Sequence of chain 1.A:
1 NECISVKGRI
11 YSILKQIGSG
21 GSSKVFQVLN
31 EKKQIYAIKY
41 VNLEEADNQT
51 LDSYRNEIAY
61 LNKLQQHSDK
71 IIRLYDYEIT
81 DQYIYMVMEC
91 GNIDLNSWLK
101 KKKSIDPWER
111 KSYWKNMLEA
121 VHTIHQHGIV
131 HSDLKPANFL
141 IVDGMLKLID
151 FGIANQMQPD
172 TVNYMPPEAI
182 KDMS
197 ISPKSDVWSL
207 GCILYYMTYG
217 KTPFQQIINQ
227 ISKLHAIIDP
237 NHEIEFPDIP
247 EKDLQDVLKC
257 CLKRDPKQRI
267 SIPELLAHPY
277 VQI

Binding-site contacts:
Ligand atom O18 contacts residue ILE93 of chain 1.A at 3.3 Å.
Ligand atom C20 contacts residue ILE17 of chain 1.A at 3.7 Å (hydrophobic).
Ligand atom N11 contacts residue GLU89 of chain 1.A at 2.8 Å (salt-bridge).
Ligand atom C16 contacts residue ASP94 of chain 1.A at 3.6 Å.
Ligand atom C15 contacts residue LEU140 of chain 1.A at 3.5 Å (hydrophobic).
Ligand atom C23 contacts residue TPO161 of chain 1.A at 3.1 Å.
Ligand atom C14 contacts residue LEU140 of chain 1.A at 3.5 Å (hydrophobic).
Ligand atom C35 contacts residue LYS39 of chain 1.A at 3.6 Å.
Ligand atom C09 contacts residue MET88 of chain 1.A at 3.7 Å (hydrophobic).
Ligand atom O18 contacts residue ASP94 of chain 1.A at 3.7 Å.
Ligand atom C34 contacts residue GLN156 of chain 1.A at 3.6 Å.
Ligand atom C21 contacts residue TPO161 of chain 1.A at 3.3 Å.
Ligand atom C13 contacts residue LEU140 of chain 1.A at 3.5 Å (hydrophobic).
Ligand atom C25 contacts residue TPO161 of chain 1.A at 3.5 Å.
Ligand atom CL contacts residue MET157 of chain 1.A at 3.4 Å.
Ligand atom C10 contacts residue ALA37 of chain 1.A at 3.5 Å (hydrophobic).
Ligand atom N11 contacts residue ILE72 of chain 1.A at 3.7 Å.
Ligand atom C14 contacts residue ILE17 of chain 1.A at 3.7 Å (hydrophobic).
Ligand atom N12 contacts residue GLY91 of chain 1.A at 3.0 Å (h-bond).
Ligand atom C24 contacts residue TPO161 of chain 1.A at 3.4 Å.
Ligand atom C26 contacts residue GLY91 of chain 1.A at 3.5 Å.
Ligand atom C08 contacts residue ILE149 of chain 1.A at 3.7 Å (hydrophobic).
Ligand atom C09 contacts residue ILE72 of chain 1.A at 3.4 Å (hydrophobic).
Ligand atom C27 contacts residue GLY91 of chain 1.A at 3.4 Å.
Ligand atom C01 contacts residue PRO159 of chain 1.A at 3.7 Å (hydrophobic).
Ligand atom CL contacts residue LYS39 of chain 1.A at 3.3 Å.
Ligand atom O06 contacts residue LYS39 of chain 1.A at 2.8 Å (salt-bridge).
Ligand atom N12 contacts residue LEU140 of chain 1.A at 3.1 Å.
Ligand atom N11 contacts residue LEU140 of chain 1.A at 3.3 Å.
Ligand atom C10 contacts residue ILE72 of chain 1.A at 3.7 Å (hydrophobic).
Ligand atom N11 contacts residue ALA37 of chain 1.A at 3.2 Å.
Ligand atom C17 contacts residue ILE93 of chain 1.A at 3.7 Å (hydrophobic).
Ligand atom C27 contacts residue ILE17 of chain 1.A at 3.6 Å (hydrophobic).
Ligand atom N12 contacts residue GLU89 of chain 1.A at 3.7 Å.
Ligand atom N12 contacts residue CYS90 of chain 1.A at 3.7 Å.
Ligand atom C02 contacts residue VAL25 of chain 1.A at 3.7 Å (hydrophobic).
Ligand atom N22 contacts residue TPO161 of chain 1.A at 2.8 Å (h-bond).
Ligand atom C33 contacts residue ASP150 of chain 1.A at 3.1 Å.
Ligand atom C35 contacts residue GLN156 of chain 1.A at 3.7 Å.
Ligand atom C20 contacts residue TPO161 of chain 1.A at 3.6 Å.

This protein binds this small molecule.
Small molecule (SMILES): CC[C@@H](NC(=O)c1ccc2[nH]nc(-c3ccc(OC4CCN(C)CC4)cc3)c2c1)c1ccccc1Cl